Binding-site contacts:
Ligand atom O5 contacts residue ASN798 of chain 1.C at 2.4 Å (h-bond).
Ligand atom C1 contacts residue SER800 of chain 1.C at 3.4 Å.
Ligand atom O7 contacts residue ASN798 of chain 1.C at 4.3 Å.
Ligand atom C1 contacts residue ASN798 of chain 1.C at 1.4 Å.
Ligand atom C5 contacts residue SER800 of chain 1.C at 3.6 Å.
Ligand atom C6 contacts residue SER800 of chain 1.C at 4.4 Å.
Ligand atom C2 contacts residue ASN798 of chain 1.C at 2.5 Å.
Ligand atom C7 contacts residue ASN798 of chain 1.C at 3.9 Å.
Ligand atom N2 contacts residue ASN798 of chain 1.C at 2.9 Å (h-bond).
Ligand atom C4 contacts residue ASN798 of chain 1.C at 4.2 Å.
Ligand atom C5 contacts residue ASN798 of chain 1.C at 3.7 Å.
Ligand atom C6 contacts residue GLN801 of chain 1.C at 4.0 Å.
Ligand atom C3 contacts residue ASN798 of chain 1.C at 3.8 Å.
Ligand atom O5 contacts residue SER800 of chain 1.C at 3.5 Å (h-bond).

The small molecule below binds the protein below.
Small molecule (SMILES): CC(=O)N[C@H]1[C@H](O[C@H]2[C@H](O)[C@@H](NC(C)=O)CO[C@@H]2CO)O[C@H](CO)[C@@H](O)[C@@H]1O

Sequence of chain 1.C:
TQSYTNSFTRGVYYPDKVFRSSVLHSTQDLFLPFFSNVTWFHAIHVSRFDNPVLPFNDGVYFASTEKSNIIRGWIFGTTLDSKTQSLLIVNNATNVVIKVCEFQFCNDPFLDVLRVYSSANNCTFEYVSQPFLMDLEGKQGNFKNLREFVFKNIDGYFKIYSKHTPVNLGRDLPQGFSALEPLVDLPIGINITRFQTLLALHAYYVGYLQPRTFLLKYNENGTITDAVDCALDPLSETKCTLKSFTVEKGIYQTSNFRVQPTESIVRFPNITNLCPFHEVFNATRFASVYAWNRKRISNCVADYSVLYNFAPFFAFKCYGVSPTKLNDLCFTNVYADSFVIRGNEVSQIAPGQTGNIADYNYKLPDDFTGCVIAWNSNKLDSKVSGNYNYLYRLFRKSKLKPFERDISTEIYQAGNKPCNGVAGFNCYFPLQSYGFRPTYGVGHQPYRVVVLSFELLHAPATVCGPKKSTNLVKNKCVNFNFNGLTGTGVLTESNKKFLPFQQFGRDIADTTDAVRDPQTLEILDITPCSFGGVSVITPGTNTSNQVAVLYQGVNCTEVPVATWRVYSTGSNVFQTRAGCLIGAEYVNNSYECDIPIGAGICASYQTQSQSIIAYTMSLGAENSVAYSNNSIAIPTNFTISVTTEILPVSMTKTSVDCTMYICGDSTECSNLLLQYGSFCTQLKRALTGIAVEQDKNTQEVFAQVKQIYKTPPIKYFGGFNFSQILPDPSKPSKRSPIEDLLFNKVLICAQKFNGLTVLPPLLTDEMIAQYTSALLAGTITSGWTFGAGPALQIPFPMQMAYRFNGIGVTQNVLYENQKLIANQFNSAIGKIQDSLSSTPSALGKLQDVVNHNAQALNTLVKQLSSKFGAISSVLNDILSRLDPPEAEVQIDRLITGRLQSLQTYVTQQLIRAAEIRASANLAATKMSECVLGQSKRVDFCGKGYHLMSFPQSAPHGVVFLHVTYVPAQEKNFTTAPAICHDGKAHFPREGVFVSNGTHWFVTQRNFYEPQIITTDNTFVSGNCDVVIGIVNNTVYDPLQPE